Sequence of chain 1.A:
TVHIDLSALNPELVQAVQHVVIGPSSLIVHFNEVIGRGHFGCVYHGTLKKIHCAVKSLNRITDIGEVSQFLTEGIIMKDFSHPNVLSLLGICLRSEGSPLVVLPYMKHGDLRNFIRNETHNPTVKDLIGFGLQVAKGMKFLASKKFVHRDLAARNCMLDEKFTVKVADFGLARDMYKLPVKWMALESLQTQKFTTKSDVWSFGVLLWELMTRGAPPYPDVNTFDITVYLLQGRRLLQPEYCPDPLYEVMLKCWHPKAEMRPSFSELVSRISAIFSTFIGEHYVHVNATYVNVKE

Binding-site contacts:
Ligand atom C11 contacts residue MET166 of chain 1.A at 3.7 Å (hydrophobic).
Ligand atom N4 contacts residue ALA181 of chain 1.A at 3.5 Å.
Ligand atom C12 contacts residue PRO113 of chain 1.A at 3.6 Å (hydrophobic).
Ligand atom N1 contacts residue ASP119 of chain 1.A at 3.5 Å (salt-bridge).
Ligand atom S1 contacts residue LEU112 of chain 1.A at 3.7 Å.
Ligand atom C16 contacts residue ILE39 of chain 1.A at 3.8 Å (hydrophobic).
Ligand atom N7 contacts residue TYR185 of chain 1.A at 3.6 Å.
Ligand atom C7 contacts residue ASP177 of chain 1.A at 3.8 Å.
Ligand atom C8 contacts residue TYR185 of chain 1.A at 3.6 Å (hydrophobic).
Ligand atom C8 contacts residue MET166 of chain 1.A at 3.7 Å (hydrophobic).
Ligand atom C2 contacts residue TYR185 of chain 1.A at 3.6 Å (hydrophobic).
Ligand atom C15 contacts residue ILE39 of chain 1.A at 3.7 Å (hydrophobic).
Ligand atom C2 contacts residue ASP119 of chain 1.A at 3.7 Å.
Ligand atom N4 contacts residue LEU95 of chain 1.A at 3.7 Å.
Ligand atom C6 contacts residue ARG163 of chain 1.A at 3.4 Å.
Ligand atom C14 contacts residue MET115 of chain 1.A at 3.3 Å (hydrophobic).
Ligand atom N3 contacts residue ASP177 of chain 1.A at 2.9 Å (salt-bridge).
Ligand atom C1 contacts residue ASP119 of chain 1.A at 3.1 Å.
Ligand atom C7 contacts residue ALA176 of chain 1.A at 3.8 Å (hydrophobic).
Ligand atom C13 contacts residue MET166 of chain 1.A at 3.6 Å (hydrophobic).
Ligand atom C12 contacts residue MET166 of chain 1.A at 3.8 Å (hydrophobic).
Ligand atom N7 contacts residue MET166 of chain 1.A at 3.7 Å.
Ligand atom C5 contacts residue TYR185 of chain 1.A at 3.6 Å (hydrophobic).
Ligand atom N3 contacts residue ALA176 of chain 1.A at 3.3 Å.
Ligand atom C13 contacts residue ALA63 of chain 1.A at 3.7 Å (hydrophobic).
Ligand atom N6 contacts residue MET166 of chain 1.A at 3.6 Å (h-bond).
Ligand atom C5 contacts residue MET166 of chain 1.A at 3.8 Å (hydrophobic).
Ligand atom C3 contacts residue TYR185 of chain 1.A at 3.6 Å (hydrophobic).
Ligand atom C2 contacts residue ARG163 of chain 1.A at 3.4 Å.
Ligand atom C8 contacts residue ALA176 of chain 1.A at 3.7 Å (hydrophobic).
Ligand atom N4 contacts residue TYR185 of chain 1.A at 3.6 Å (h-bond).
Ligand atom C9 contacts residue TYR185 of chain 1.A at 3.4 Å (hydrophobic).
Ligand atom S1 contacts residue TYR185 of chain 1.A at 3.5 Å (h-bond).
Ligand atom C14 contacts residue TYR114 of chain 1.A at 3.7 Å (hydrophobic).
Ligand atom C6 contacts residue TYR185 of chain 1.A at 3.8 Å (hydrophobic).
Ligand atom C8 contacts residue ASP177 of chain 1.A at 3.6 Å.
Ligand atom C17 contacts residue MET166 of chain 1.A at 3.7 Å (hydrophobic).
Ligand atom N6 contacts residue TYR185 of chain 1.A at 3.5 Å.
Ligand atom N5 contacts residue MET115 of chain 1.A at 2.9 Å (h-bond).
Ligand atom C12 contacts residue ALA63 of chain 1.A at 3.5 Å (hydrophobic).

A protein and the small-molecule ligand that binds it are described below.
Small molecule (SMILES): Cn1cc(-c2ccc3nnc(Sc4ccc5ncccc5c4)n3n2)cn1